Binding-site contacts:
Ligand atom O3 contacts residue GLU294 of chain 4.A at 2.6 Å (salt-bridge).
Ligand atom O6 contacts residue ILE285 of chain 4.A at 2.9 Å (h-bond).
Ligand atom C4 contacts residue ILE287 of chain 4.A at 3.6 Å (hydrophobic).
Ligand atom O5 contacts residue GLY312 of chain 4.A at 3.6 Å.
Ligand atom O5 contacts residue GLY374 of chain 4.A at 3.3 Å.
Ligand atom O2 contacts residue GLY312 of chain 4.A at 3.2 Å.
Ligand atom C6 contacts residue ARG283 of chain 4.A at 3.6 Å.
Ligand atom C6 contacts residue ILE285 of chain 4.A at 3.5 Å (hydrophobic).
Ligand atom C3 contacts residue GLY312 of chain 4.A at 3.1 Å.
Ligand atom O2 contacts residue LEU296 of chain 4.A at 3.4 Å.
Ligand atom C6 contacts residue ASP250 of chain 4.A at 3.5 Å.
Ligand atom N2 contacts residue ASN120 of chain 2.A at 2.9 Å (h-bond).
Ligand atom C5 contacts residue ARG283 of chain 4.A at 3.5 Å.
Ligand atom O3 contacts residue GLN311 of chain 4.A at 3.3 Å.
Ligand atom C2 contacts residue ASN120 of chain 2.A at 2.5 Å.
Ligand atom C8 contacts residue ASN119 of chain 2.A at 3.4 Å.
Ligand atom C6 contacts residue THR310 of chain 4.A at 3.6 Å.
Ligand atom O3 contacts residue ASP250 of chain 4.A at 3.0 Å (salt-bridge).
Ligand atom O6 contacts residue THR310 of chain 4.A at 3.6 Å (h-bond).
Ligand atom C6 contacts residue LEU373 of chain 4.A at 3.3 Å (hydrophobic).
Ligand atom O5 contacts residue ASP250 of chain 4.A at 3.5 Å (salt-bridge).
Ligand atom O5 contacts residue ARG283 of chain 4.A at 3.1 Å (salt-bridge).
Ligand atom O4 contacts residue GLU294 of chain 4.A at 2.8 Å (salt-bridge).
Ligand atom O4 contacts residue ARG247 of chain 4.A at 3.3 Å (salt-bridge).
Ligand atom O2 contacts residue ASN249 of chain 4.A at 3.3 Å (h-bond).
Ligand atom O3 contacts residue ARG283 of chain 4.A at 2.9 Å (salt-bridge).
Ligand atom O5 contacts residue ASN120 of chain 2.A at 2.4 Å (h-bond).
Ligand atom C7 contacts residue ASN120 of chain 2.A at 3.6 Å.
Ligand atom C6 contacts residue LYS308 of chain 4.A at 3.6 Å.
Ligand atom C1 contacts residue ASN120 of chain 2.A at 1.5 Å.
Ligand atom O6 contacts residue LYS308 of chain 4.A at 2.8 Å (salt-bridge).
Ligand atom C3 contacts residue GLU294 of chain 4.A at 3.4 Å.
Ligand atom O4 contacts residue ILE287 of chain 4.A at 3.2 Å.
Ligand atom C6 contacts residue GLN311 of chain 4.A at 3.6 Å.
Ligand atom O6 contacts residue ASP250 of chain 4.A at 2.6 Å (salt-bridge).
Ligand atom O6 contacts residue GLN375 of chain 4.A at 3.3 Å.
Ligand atom O5 contacts residue GLN375 of chain 4.A at 3.4 Å (h-bond).
Ligand atom O3 contacts residue ASN249 of chain 4.A at 2.7 Å (h-bond).
Ligand atom C4 contacts residue GLU294 of chain 4.A at 3.6 Å.
Ligand atom O3 contacts residue GLY312 of chain 4.A at 2.8 Å (h-bond).

Sequence of chain 2.A:
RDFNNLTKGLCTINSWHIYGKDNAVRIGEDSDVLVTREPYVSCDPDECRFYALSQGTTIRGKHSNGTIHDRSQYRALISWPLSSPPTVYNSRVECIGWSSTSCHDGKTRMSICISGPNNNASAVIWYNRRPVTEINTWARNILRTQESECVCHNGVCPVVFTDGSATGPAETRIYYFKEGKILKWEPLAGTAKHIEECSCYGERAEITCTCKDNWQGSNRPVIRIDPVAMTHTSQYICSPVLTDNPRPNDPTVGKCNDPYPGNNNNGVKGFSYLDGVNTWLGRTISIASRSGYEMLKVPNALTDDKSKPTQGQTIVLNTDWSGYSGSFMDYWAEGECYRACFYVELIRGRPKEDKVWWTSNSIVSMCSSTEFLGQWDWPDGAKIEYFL

Sequence of chain 4.A:
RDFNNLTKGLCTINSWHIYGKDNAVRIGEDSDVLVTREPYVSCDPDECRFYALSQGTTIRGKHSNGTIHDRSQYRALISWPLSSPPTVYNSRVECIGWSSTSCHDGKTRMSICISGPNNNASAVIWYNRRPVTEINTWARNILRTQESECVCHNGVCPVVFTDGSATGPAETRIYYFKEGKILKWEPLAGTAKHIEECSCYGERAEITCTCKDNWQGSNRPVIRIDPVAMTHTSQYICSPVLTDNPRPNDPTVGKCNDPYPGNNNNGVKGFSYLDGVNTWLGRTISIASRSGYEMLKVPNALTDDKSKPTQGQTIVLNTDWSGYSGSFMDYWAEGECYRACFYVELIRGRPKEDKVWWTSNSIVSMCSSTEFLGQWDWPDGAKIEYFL

This small molecule binds to this protein.
Small molecule (SMILES): CC(=O)N[C@H]1[C@H](O[C@H]2[C@H](O)[C@@H](NC(C)=O)CO[C@@H]2CO)O[C@H](CO)[C@@H](O[C@@H]2O[C@H](CO[C@H]3O[C@H](CO)[C@@H](O)[C@H](O)[C@@H]3O)[C@@H](O)[C@H](O[C@H]3O[C@H](CO)[C@@H](O)[C@H](O)[C@@H]3O[C@H]3O[C@H](CO)[C@@H](O)[C@H](O)[C@@H]3O[C@H]3O[C@H](CO)[C@@H](O)[C@H](O)[C@@H]3O)[C@@H]2O)[C@@H]1O